Binding-site contacts:
Ligand atom C10 contacts residue PHE140 of chain 1.A at 3.2 Å (hydrophobic).
Ligand atom C9 contacts residue SER144 of chain 1.A at 4.0 Å.
Ligand atom CL contacts residue HIS41 of chain 1.A at 3.3 Å.
Ligand atom C4 contacts residue ARG188 of chain 1.A at 3.9 Å.
Ligand atom C10 contacts residue LEU141 of chain 1.A at 3.6 Å (hydrophobic).
Ligand atom C6 contacts residue MET165 of chain 1.A at 3.9 Å (hydrophobic).
Ligand atom CL contacts residue ASP187 of chain 1.A at 3.2 Å.
Ligand atom C6 contacts residue MET49 of chain 1.A at 3.5 Å (hydrophobic).
Ligand atom C5 contacts residue MET165 of chain 1.A at 3.5 Å (hydrophobic).
Ligand atom N1 contacts residue SER144 of chain 1.A at 3.6 Å (h-bond).
Ligand atom N2 contacts residue LEU141 of chain 1.A at 3.7 Å.
Ligand atom C4 contacts residue MET49 of chain 1.A at 3.9 Å (hydrophobic).
Ligand atom C10 contacts residue GLU166 of chain 1.A at 3.6 Å.
Ligand atom C8 contacts residue ASN142 of chain 1.A at 3.7 Å.
Ligand atom C7 contacts residue HIS164 of chain 1.A at 3.4 Å.
Ligand atom C6 contacts residue HIS164 of chain 1.A at 3.9 Å.
Ligand atom O contacts residue GLU166 of chain 1.A at 3.0 Å (salt-bridge).
Ligand atom N1 contacts residue GLU166 of chain 1.A at 3.9 Å.
Ligand atom C9 contacts residue HIS163 of chain 1.A at 3.2 Å.
Ligand atom N1 contacts residue HIS163 of chain 1.A at 2.8 Å (h-bond).
Ligand atom C10 contacts residue ASN142 of chain 1.A at 4.0 Å.
Ligand atom N1 contacts residue LEU141 of chain 1.A at 3.9 Å.
Ligand atom O contacts residue MET165 of chain 1.A at 3.6 Å.
Ligand atom N2 contacts residue GLU166 of chain 1.A at 3.9 Å.
Ligand atom C5 contacts residue ARG188 of chain 1.A at 3.7 Å.
Ligand atom CL contacts residue MET49 of chain 1.A at 4.0 Å.
Ligand atom C9 contacts residue GLU166 of chain 1.A at 3.9 Å.
Ligand atom C7 contacts residue MET49 of chain 1.A at 4.0 Å (hydrophobic).
Ligand atom C9 contacts residue CYS145 of chain 1.A at 3.7 Å (hydrophobic).
Ligand atom N1 contacts residue PHE140 of chain 1.A at 3.5 Å.
Ligand atom CL contacts residue MET165 of chain 1.A at 4.0 Å.
Ligand atom C contacts residue HIS164 of chain 1.A at 3.8 Å.
Ligand atom C3 contacts residue GLN189 of chain 1.A at 3.4 Å.
Ligand atom N2 contacts residue ASN142 of chain 1.A at 3.7 Å.
Ligand atom C4 contacts residue GLN189 of chain 1.A at 3.6 Å.
Ligand atom C5 contacts residue MET49 of chain 1.A at 3.4 Å (hydrophobic).
Ligand atom C7 contacts residue HIS41 of chain 1.A at 3.8 Å.
Ligand atom C8 contacts residue CYS145 of chain 1.A at 3.9 Å (hydrophobic).
Ligand atom C contacts residue CYS145 of chain 1.A at 4.0 Å (hydrophobic).
Ligand atom CL contacts residue HIS164 of chain 1.A at 3.7 Å.

This protein binds this small molecule.
Small molecule (SMILES): O[C@@H](Cc1cccc(Cl)c1)Cn1cncn1

Sequence of chain 1.A:
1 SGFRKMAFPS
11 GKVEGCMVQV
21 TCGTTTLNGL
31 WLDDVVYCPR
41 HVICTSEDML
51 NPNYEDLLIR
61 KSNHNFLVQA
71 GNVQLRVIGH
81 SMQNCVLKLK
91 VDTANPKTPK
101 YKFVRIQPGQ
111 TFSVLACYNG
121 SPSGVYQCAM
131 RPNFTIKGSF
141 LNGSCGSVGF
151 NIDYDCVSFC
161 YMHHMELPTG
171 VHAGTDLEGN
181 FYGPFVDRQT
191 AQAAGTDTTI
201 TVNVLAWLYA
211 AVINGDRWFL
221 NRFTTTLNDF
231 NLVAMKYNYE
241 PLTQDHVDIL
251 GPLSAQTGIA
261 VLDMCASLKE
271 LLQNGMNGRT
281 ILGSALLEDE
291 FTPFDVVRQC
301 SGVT